Sequence of chain 2.A:
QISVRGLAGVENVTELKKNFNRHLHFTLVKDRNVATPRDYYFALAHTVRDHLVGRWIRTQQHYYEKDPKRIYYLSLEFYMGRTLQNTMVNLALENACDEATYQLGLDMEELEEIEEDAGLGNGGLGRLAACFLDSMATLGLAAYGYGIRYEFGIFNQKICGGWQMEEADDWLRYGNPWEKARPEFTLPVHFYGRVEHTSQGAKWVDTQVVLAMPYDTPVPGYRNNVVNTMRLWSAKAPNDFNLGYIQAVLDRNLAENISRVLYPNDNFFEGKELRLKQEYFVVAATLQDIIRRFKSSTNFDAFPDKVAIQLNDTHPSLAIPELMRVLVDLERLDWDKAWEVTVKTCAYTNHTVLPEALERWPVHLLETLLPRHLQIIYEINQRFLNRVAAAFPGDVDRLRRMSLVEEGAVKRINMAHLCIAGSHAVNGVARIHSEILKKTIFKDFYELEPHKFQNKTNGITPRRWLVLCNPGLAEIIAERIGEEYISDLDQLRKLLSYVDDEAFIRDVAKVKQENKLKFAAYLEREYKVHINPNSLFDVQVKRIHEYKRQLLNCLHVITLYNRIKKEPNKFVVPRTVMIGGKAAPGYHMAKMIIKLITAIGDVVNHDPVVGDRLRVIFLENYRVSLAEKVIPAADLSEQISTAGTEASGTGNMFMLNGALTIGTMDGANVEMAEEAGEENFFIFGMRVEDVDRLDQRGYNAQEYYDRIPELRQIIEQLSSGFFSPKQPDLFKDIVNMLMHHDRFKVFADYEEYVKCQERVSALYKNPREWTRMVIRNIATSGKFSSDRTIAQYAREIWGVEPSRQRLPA

A small-molecule ligand and the protein it binds are described below.
Small molecule (SMILES): O=c1cc(-c2ccccc2)oc2cc(O)cc(O)c12

Binding-site contacts:
Ligand atom C3 contacts residue PHE285 of chain 2.A at 3.5 Å (hydrophobic).
Ligand atom O5 contacts residue ALA610 of chain 2.A at 3.6 Å.
Ligand atom C6 contacts residue PHE285 of chain 2.A at 3.6 Å (hydrophobic).
Ligand atom O4 contacts residue PHE285 of chain 2.A at 3.5 Å.
Ligand atom C3 contacts residue TYR613 of chain 2.A at 3.5 Å (hydrophobic).
Ligand atom C5' contacts residue GLU382 of chain 2.A at 3.4 Å.
Ligand atom C6 contacts residue TYR613 of chain 2.A at 3.6 Å (hydrophobic).
Ligand atom C8 contacts residue PHE285 of chain 2.A at 3.9 Å (hydrophobic).
Ligand atom C6' contacts residue ASN284 of chain 2.A at 3.5 Å.
Ligand atom C9 contacts residue PHE285 of chain 2.A at 3.8 Å (hydrophobic).
Ligand atom C1' contacts residue TYR613 of chain 2.A at 3.8 Å (hydrophobic).
Ligand atom C2 contacts residue TYR613 of chain 2.A at 3.6 Å (hydrophobic).
Ligand atom O1 contacts residue TYR613 of chain 2.A at 3.8 Å.
Ligand atom C5' contacts residue ASN284 of chain 2.A at 3.9 Å.
Ligand atom C3' contacts residue TYR613 of chain 2.A at 3.9 Å (hydrophobic).
Ligand atom O7 contacts residue GLY612 of chain 2.A at 3.9 Å.
Ligand atom C2 contacts residue PHE285 of chain 2.A at 3.5 Å (hydrophobic).
Ligand atom C7 contacts residue GLY612 of chain 2.A at 3.4 Å.
Ligand atom O1 contacts residue PHE285 of chain 2.A at 3.6 Å.
Ligand atom O5 contacts residue TYR613 of chain 2.A at 3.6 Å.
Ligand atom C5 contacts residue TYR613 of chain 2.A at 3.6 Å (hydrophobic).
Ligand atom O4 contacts residue TYR613 of chain 2.A at 3.6 Å.
Ligand atom C3' contacts residue ARG770 of chain 2.A at 3.7 Å.
Ligand atom C1' contacts residue GLU382 of chain 2.A at 3.9 Å.
Ligand atom C4 contacts residue TYR613 of chain 2.A at 3.4 Å (hydrophobic).
Ligand atom C7 contacts residue PHE285 of chain 2.A at 3.9 Å (hydrophobic).
Ligand atom O5 contacts residue ASN282 of chain 2.A at 3.9 Å.
Ligand atom C8 contacts residue GLY612 of chain 2.A at 3.9 Å.
Ligand atom O5 contacts residue GLY612 of chain 2.A at 3.9 Å.
Ligand atom C5 contacts residue PHE285 of chain 2.A at 3.7 Å (hydrophobic).
Ligand atom O5 contacts residue PHE285 of chain 2.A at 3.8 Å.
Ligand atom C2' contacts residue TYR613 of chain 2.A at 3.4 Å (hydrophobic).
Ligand atom C4' contacts residue GLU382 of chain 2.A at 3.6 Å.
Ligand atom O4 contacts residue ALA610 of chain 2.A at 3.5 Å.
Ligand atom C10 contacts residue TYR613 of chain 2.A at 3.8 Å (hydrophobic).
Ligand atom C3' contacts residue GLU382 of chain 2.A at 3.9 Å.
Ligand atom C7 contacts residue TYR613 of chain 2.A at 3.7 Å (hydrophobic).
Ligand atom C4 contacts residue PHE285 of chain 2.A at 3.3 Å (hydrophobic).
Ligand atom C6' contacts residue GLU382 of chain 2.A at 3.6 Å.
Ligand atom C10 contacts residue PHE285 of chain 2.A at 3.5 Å (hydrophobic).